Binding-site contacts:
Ligand atom C5 contacts residue THR167 of chain 1.A at 3.8 Å.
Ligand atom C1 contacts residue THR167 of chain 1.A at 3.9 Å.
Ligand atom N2 contacts residue ASN165 of chain 1.A at 3.3 Å (h-bond).
Ligand atom C1 contacts residue ASN165 of chain 1.A at 1.3 Å.
Ligand atom O7 contacts residue PHE224 of chain 1.A at 3.1 Å.
Ligand atom C4 contacts residue ASN165 of chain 1.A at 4.0 Å.
Ligand atom C6 contacts residue THR167 of chain 1.A at 4.0 Å.
Ligand atom C7 contacts residue PHE224 of chain 1.A at 4.3 Å (hydrophobic).
Ligand atom C7 contacts residue ASN165 of chain 1.A at 3.6 Å.
Ligand atom C3 contacts residue ASN165 of chain 1.A at 3.8 Å.
Ligand atom O5 contacts residue THR167 of chain 1.A at 3.6 Å (h-bond).
Ligand atom O7 contacts residue ASN165 of chain 1.A at 3.5 Å (h-bond).
Ligand atom O5 contacts residue ASN165 of chain 1.A at 1.9 Å (h-bond).
Ligand atom C2 contacts residue ASN165 of chain 1.A at 2.7 Å.
Ligand atom C6 contacts residue ASN165 of chain 1.A at 4.2 Å.
Ligand atom C5 contacts residue ASN165 of chain 1.A at 3.1 Å.

Sequence of chain 1.A:
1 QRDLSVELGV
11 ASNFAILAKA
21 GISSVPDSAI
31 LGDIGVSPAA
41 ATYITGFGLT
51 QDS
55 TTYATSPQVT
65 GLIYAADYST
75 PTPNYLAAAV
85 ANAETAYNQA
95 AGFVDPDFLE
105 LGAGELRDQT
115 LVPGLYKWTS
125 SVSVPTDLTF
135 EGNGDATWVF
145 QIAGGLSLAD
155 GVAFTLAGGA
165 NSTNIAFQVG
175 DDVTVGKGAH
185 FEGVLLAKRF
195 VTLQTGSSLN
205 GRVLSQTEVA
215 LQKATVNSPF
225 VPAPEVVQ

This protein binds this small molecule.
Small molecule (SMILES): CC(=O)N[C@H]1[C@@H](O[C@H]2[C@H](O)[C@@H](NC(C)=O)CO[C@@H]2CO)O[C@H](CO)[C@@H](O[C@@H]2O[C@H](CO[C@@H]3O[C@H](CO)[C@@H](O)[C@H](O)[C@@H]3O)[C@@H](O)[C@H](O)[C@@H]2O)[C@@H]1O